This protein binds this small molecule.
Small molecule (SMILES): O=C(O)c1ccc(O)c2ncccc12

Binding-site contacts:
Ligand atom CAJ contacts residue TYR148 of chain 1.A at 3.4 Å (hydrophobic).
Ligand atom CAG contacts residue PHE210 of chain 1.A at 3.5 Å (hydrophobic).
Ligand atom CAJ contacts residue LYS217 of chain 1.A at 3.7 Å.
Ligand atom CAM contacts residue LEU191 of chain 1.A at 3.9 Å (hydrophobic).
Ligand atom OAA contacts residue TYR148 of chain 1.A at 3.2 Å (h-bond).
Ligand atom CAM contacts residue THR199 of chain 1.A at 3.9 Å.
Ligand atom CAH contacts residue LEU191 of chain 1.A at 3.7 Å (hydrophobic).
Ligand atom CAE contacts residue FE1 of chain 1.B at 3.4 Å.
Ligand atom CAK contacts residue TRP299 of chain 1.A at 3.9 Å (hydrophobic).
Ligand atom CAF contacts residue ILE284 of chain 1.A at 3.7 Å (hydrophobic).
Ligand atom OAB contacts residue TYR148 of chain 1.A at 2.7 Å (h-bond).
Ligand atom CAH contacts residue THR199 of chain 1.A at 3.4 Å.
Ligand atom CAL contacts residue LEU191 of chain 1.A at 3.8 Å (hydrophobic).
Ligand atom CAJ contacts residue THR199 of chain 1.A at 3.8 Å.
Ligand atom CAJ contacts residue LEU191 of chain 1.A at 3.4 Å (hydrophobic).
Ligand atom OAC contacts residue HIS202 of chain 1.A at 3.6 Å (h-bond).
Ligand atom OAC contacts residue FE1 of chain 1.B at 2.2 Å.
Ligand atom OAA contacts residue LYS217 of chain 1.A at 2.6 Å (salt-bridge).
Ligand atom OAC contacts residue ASP204 of chain 1.A at 2.9 Å (salt-bridge).
Ligand atom OAB contacts residue LEU191 of chain 1.A at 3.7 Å.
Ligand atom CAN contacts residue FE1 of chain 1.B at 3.1 Å.
Ligand atom CAJ contacts residue ILE284 of chain 1.A at 3.8 Å (hydrophobic).
Ligand atom CAD contacts residue THR199 of chain 1.A at 3.8 Å.
Ligand atom CAG contacts residue ASN297 of chain 1.A at 3.8 Å.
Ligand atom OAC contacts residue TRP299 of chain 1.A at 3.3 Å.
Ligand atom NAI contacts residue FE1 of chain 1.B at 2.4 Å.
Ligand atom CAH contacts residue TYR105 of chain 1.A at 3.9 Å (hydrophobic).
Ligand atom OAA contacts residue LEU191 of chain 1.A at 3.5 Å.
Ligand atom OAC contacts residue HIS282 of chain 1.A at 2.8 Å (h-bond).
Ligand atom OAA contacts residue PHE210 of chain 1.A at 3.5 Å.
Ligand atom CAF contacts residue ASN297 of chain 1.A at 3.7 Å.
Ligand atom CAF contacts residue HIS282 of chain 1.A at 3.8 Å.
Ligand atom CAG contacts residue ILE284 of chain 1.A at 3.5 Å (hydrophobic).
Ligand atom NAI contacts residue HIS202 of chain 1.A at 3.4 Å (h-bond).
Ligand atom CAD contacts residue GLN150 of chain 1.A at 3.8 Å.
Ligand atom OAB contacts residue THR199 of chain 1.A at 2.8 Å (h-bond).
Ligand atom CAD contacts residue TYR105 of chain 1.A at 3.6 Å (hydrophobic).
Ligand atom OAA contacts residue ILE284 of chain 1.A at 3.5 Å.
Ligand atom CAK contacts residue FE1 of chain 1.B at 3.1 Å.
Ligand atom CAK contacts residue HIS282 of chain 1.A at 3.5 Å.

Sequence of chain 1.A:
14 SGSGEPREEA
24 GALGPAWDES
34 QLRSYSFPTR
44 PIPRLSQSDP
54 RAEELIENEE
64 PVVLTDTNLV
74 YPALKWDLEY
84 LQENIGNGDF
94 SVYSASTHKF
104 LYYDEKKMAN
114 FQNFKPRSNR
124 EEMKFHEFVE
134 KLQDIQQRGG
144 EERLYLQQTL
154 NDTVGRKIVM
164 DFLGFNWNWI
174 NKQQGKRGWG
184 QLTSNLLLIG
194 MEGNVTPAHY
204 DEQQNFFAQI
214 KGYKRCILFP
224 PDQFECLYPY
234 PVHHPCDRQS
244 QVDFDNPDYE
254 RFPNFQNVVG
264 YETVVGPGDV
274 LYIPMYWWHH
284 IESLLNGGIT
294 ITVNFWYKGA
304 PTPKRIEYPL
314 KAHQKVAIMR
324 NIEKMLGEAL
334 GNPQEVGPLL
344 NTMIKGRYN